This small molecule binds to this protein.
Small molecule (SMILES): CC(=O)N[C@H]1[C@H](O[C@H]2[C@H](O)[C@@H](NC(C)=O)CO[C@@H]2CO)O[C@H](CO)[C@@H](O)[C@@H]1O

Sequence of chain 3.A:
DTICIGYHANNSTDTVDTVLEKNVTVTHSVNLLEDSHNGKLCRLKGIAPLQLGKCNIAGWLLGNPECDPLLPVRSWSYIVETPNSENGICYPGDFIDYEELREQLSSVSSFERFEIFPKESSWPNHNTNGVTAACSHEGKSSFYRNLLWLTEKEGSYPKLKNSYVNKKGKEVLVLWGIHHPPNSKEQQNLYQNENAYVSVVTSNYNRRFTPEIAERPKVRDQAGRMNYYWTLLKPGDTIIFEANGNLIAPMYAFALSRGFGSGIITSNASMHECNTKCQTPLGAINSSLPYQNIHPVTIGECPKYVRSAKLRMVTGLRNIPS

Binding-site contacts:
Ligand atom C8 contacts residue ASN23 of chain 3.A at 4.3 Å.
Ligand atom O5 contacts residue ASN23 of chain 3.A at 2.4 Å (h-bond).
Ligand atom N2 contacts residue ASN23 of chain 3.A at 2.8 Å (h-bond).
Ligand atom O5 contacts residue THR15 of chain 3.A at 4.3 Å.
Ligand atom C5 contacts residue ASN23 of chain 3.A at 3.6 Å.
Ligand atom C7 contacts residue ASN23 of chain 3.A at 3.0 Å.
Ligand atom C2 contacts residue ASN23 of chain 3.A at 2.4 Å.
Ligand atom O6 contacts residue THR25 of chain 3.A at 4.1 Å.
Ligand atom O6 contacts residue THR15 of chain 3.A at 3.7 Å.
Ligand atom C1 contacts residue ASN23 of chain 3.A at 1.4 Å.
Ligand atom C4 contacts residue ASN23 of chain 3.A at 4.2 Å.
Ligand atom C3 contacts residue ASN23 of chain 3.A at 3.7 Å.
Ligand atom C6 contacts residue THR25 of chain 3.A at 4.5 Å.
Ligand atom O7 contacts residue ASN23 of chain 3.A at 2.7 Å (h-bond).